Sequence of chain 1.A:
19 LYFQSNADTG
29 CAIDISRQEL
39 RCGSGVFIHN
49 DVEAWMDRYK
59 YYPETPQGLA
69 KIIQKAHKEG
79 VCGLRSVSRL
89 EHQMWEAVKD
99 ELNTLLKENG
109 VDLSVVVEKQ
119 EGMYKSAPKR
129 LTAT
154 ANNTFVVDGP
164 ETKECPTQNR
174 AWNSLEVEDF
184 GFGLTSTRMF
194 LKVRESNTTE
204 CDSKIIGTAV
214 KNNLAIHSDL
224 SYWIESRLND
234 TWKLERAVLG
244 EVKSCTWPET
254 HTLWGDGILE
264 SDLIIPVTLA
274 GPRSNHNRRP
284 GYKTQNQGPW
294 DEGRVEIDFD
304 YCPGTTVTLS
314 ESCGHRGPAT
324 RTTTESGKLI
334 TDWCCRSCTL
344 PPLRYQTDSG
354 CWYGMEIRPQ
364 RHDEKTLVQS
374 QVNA

Binding-site contacts:
Ligand atom C7 contacts residue PRO126 of chain 1.A at 4.0 Å (hydrophobic).
Ligand atom C8 contacts residue ARG128 of chain 1.A at 4.2 Å.
Ligand atom C1 contacts residue ASN200 of chain 1.A at 1.5 Å.
Ligand atom C2 contacts residue ASN200 of chain 1.A at 2.4 Å.
Ligand atom C8 contacts residue LYS127 of chain 1.A at 4.2 Å.
Ligand atom C8 contacts residue ASN200 of chain 1.A at 4.4 Å.
Ligand atom O5 contacts residue ASN200 of chain 1.A at 2.4 Å (h-bond).
Ligand atom C4 contacts residue ASN200 of chain 1.A at 4.2 Å.
Ligand atom C5 contacts residue ASN200 of chain 1.A at 3.7 Å.
Ligand atom C8 contacts residue PRO126 of chain 1.A at 3.4 Å (hydrophobic).
Ligand atom O7 contacts residue ASN200 of chain 1.A at 3.0 Å (h-bond).
Ligand atom C3 contacts residue ASN200 of chain 1.A at 3.8 Å.
Ligand atom C7 contacts residue ASN200 of chain 1.A at 3.2 Å.
Ligand atom N2 contacts residue ASN200 of chain 1.A at 2.9 Å (h-bond).
Ligand atom N2 contacts residue PRO126 of chain 1.A at 3.5 Å (h-bond).

The small molecule below binds the protein below.
Small molecule (SMILES): CC(=O)N[C@@H]1[C@@H](O)[C@H](O)[C@@H](CO)O[C@H]1O